The small molecule below binds the protein below.
Small molecule (SMILES): C=C[C@H]1C[N@@]2CC[C@H]1C[C@@H]2[C@@H](O)c1ccnc2ccc(OC)cc12

Binding-site contacts:
Ligand atom N1 contacts residue SER282 of chain 1.D at 4.0 Å.
Ligand atom C1 contacts residue GLN222 of chain 1.D at 4.0 Å.
Ligand atom C16 contacts residue GOL1 of chain 1.CA at 4.0 Å.
Ligand atom C12 contacts residue SER282 of chain 1.D at 3.4 Å.
Ligand atom O1 contacts residue GLU194 of chain 1.D at 3.0 Å.
Ligand atom C17 contacts residue PHE98 of chain 1.D at 3.5 Å (hydrophobic).
Ligand atom C6 contacts residue LEU191 of chain 1.D at 3.5 Å (hydrophobic).
Ligand atom C2 contacts residue SER282 of chain 1.D at 4.0 Å.
Ligand atom C5 contacts residue LEU191 of chain 1.D at 3.9 Å (hydrophobic).
Ligand atom C8 contacts residue PHE225 of chain 1.D at 3.8 Å (hydrophobic).
Ligand atom N contacts residue GLY190 of chain 1.D at 3.9 Å.
Ligand atom C15 contacts residue PHE98 of chain 1.D at 3.6 Å (hydrophobic).
Ligand atom C19 contacts residue DMS1 of chain 1.AA at 3.7 Å.
Ligand atom C15 contacts residue SER282 of chain 1.D at 3.7 Å.
Ligand atom C2 contacts residue GLN222 of chain 1.D at 3.7 Å.
Ligand atom C14 contacts residue PHE98 of chain 1.D at 3.5 Å (hydrophobic).
Ligand atom C3 contacts residue SER282 of chain 1.D at 3.9 Å.
Ligand atom C6 contacts residue ALA187 of chain 1.D at 3.5 Å (hydrophobic).
Ligand atom O contacts residue LEU226 of chain 1.D at 4.0 Å.
Ligand atom C14 contacts residue ALA283 of chain 1.D at 3.8 Å (hydrophobic).
Ligand atom C contacts residue ASP279 of chain 1.D at 3.6 Å.
Ligand atom C7 contacts residue SER282 of chain 1.D at 4.0 Å.
Ligand atom C6 contacts residue GLY190 of chain 1.D at 3.5 Å.
Ligand atom C5 contacts residue GLY190 of chain 1.D at 3.9 Å.
Ligand atom C14 contacts residue SER282 of chain 1.D at 3.7 Å.
Ligand atom O1 contacts residue GLN222 of chain 1.D at 3.9 Å.
Ligand atom C4 contacts residue GLN222 of chain 1.D at 3.8 Å.
Ligand atom C15 contacts residue ASP279 of chain 1.D at 3.8 Å.
Ligand atom C11 contacts residue SER282 of chain 1.D at 3.2 Å.
Ligand atom C10 contacts residue GLN222 of chain 1.D at 4.0 Å.
Ligand atom C8 contacts residue GLN222 of chain 1.D at 3.9 Å.
Ligand atom C3 contacts residue GLN222 of chain 1.D at 3.8 Å.
Ligand atom C4 contacts residue SER282 of chain 1.D at 3.9 Å.
Ligand atom C9 contacts residue GLN222 of chain 1.D at 3.8 Å.
Ligand atom O contacts residue ALA278 of chain 1.D at 3.6 Å.
Ligand atom C13 contacts residue DMS1 of chain 1.AA at 4.0 Å.
Ligand atom C7 contacts residue GLN222 of chain 1.D at 3.8 Å.
Ligand atom C10 contacts residue GLU194 of chain 1.D at 4.0 Å.
Ligand atom C5 contacts residue SER282 of chain 1.D at 4.0 Å.
Ligand atom N contacts residue ALA187 of chain 1.D at 3.9 Å.

Sequence of chain 1.D:
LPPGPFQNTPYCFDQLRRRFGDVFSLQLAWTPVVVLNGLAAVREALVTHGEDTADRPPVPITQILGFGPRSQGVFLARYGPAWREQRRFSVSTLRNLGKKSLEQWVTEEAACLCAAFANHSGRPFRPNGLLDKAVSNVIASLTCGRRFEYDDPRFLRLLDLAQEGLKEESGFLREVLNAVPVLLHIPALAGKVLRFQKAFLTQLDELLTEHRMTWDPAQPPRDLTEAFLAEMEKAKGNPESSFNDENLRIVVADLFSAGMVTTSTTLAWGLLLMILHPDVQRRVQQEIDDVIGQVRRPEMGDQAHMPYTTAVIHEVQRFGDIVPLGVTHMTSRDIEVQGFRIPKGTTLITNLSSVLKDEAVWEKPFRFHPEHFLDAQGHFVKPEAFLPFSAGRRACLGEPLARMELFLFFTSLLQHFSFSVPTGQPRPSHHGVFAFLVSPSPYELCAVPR